Binding-site contacts:
Ligand atom O9 contacts residue HIS174 of chain 1.A at 3.8 Å.
Ligand atom C6 contacts residue GLU181 of chain 1.A at 4.2 Å.
Ligand atom O7 contacts residue GLU181 of chain 1.A at 4.2 Å.
Ligand atom O8 contacts residue LEU217 of chain 1.A at 4.0 Å.
Ligand atom C11 contacts residue GLY124 of chain 1.A at 3.4 Å.
Ligand atom O4 contacts residue ALA125 of chain 1.A at 4.0 Å.
Ligand atom C1 contacts residue SER127 of chain 1.A at 3.6 Å.
Ligand atom O1B contacts residue SER127 of chain 1.A at 3.7 Å.
Ligand atom C10 contacts residue TRP142 of chain 1.A at 3.9 Å (hydrophobic).
Ligand atom C6 contacts residue TRP142 of chain 1.A at 3.8 Å (hydrophobic).
Ligand atom C11 contacts residue ALA125 of chain 1.A at 3.8 Å (hydrophobic).
Ligand atom C9 contacts residue HIS174 of chain 1.A at 3.9 Å.
Ligand atom C10 contacts residue ALA125 of chain 1.A at 3.8 Å (hydrophobic).
Ligand atom O1A contacts residue THR126 of chain 1.A at 2.5 Å (h-bond).
Ligand atom O9 contacts residue GLY219 of chain 1.A at 4.3 Å.
Ligand atom O8 contacts residue TYR88 of chain 1.A at 3.4 Å.
Ligand atom C8 contacts residue TYR88 of chain 1.A at 4.1 Å (hydrophobic).
Ligand atom C1 contacts residue THR126 of chain 1.A at 3.7 Å.
Ligand atom O6 contacts residue THR126 of chain 1.A at 3.7 Å.
Ligand atom O8 contacts residue TRP142 of chain 1.A at 4.2 Å.
Ligand atom C4 contacts residue ALA125 of chain 1.A at 3.4 Å (hydrophobic).
Ligand atom C9 contacts residue GLU181 of chain 1.A at 3.2 Å.
Ligand atom C9 contacts residue TRP142 of chain 1.A at 4.1 Å (hydrophobic).
Ligand atom O9 contacts residue TYR88 of chain 1.A at 2.5 Å (h-bond).
Ligand atom O10 contacts residue LEU185 of chain 1.A at 3.2 Å.
Ligand atom C10 contacts residue LEU185 of chain 1.A at 4.3 Å (hydrophobic).
Ligand atom C6 contacts residue ALA125 of chain 1.A at 3.7 Å (hydrophobic).
Ligand atom O10 contacts residue TRP142 of chain 1.A at 4.1 Å.
Ligand atom O6 contacts residue ALA125 of chain 1.A at 3.9 Å.
Ligand atom N5 contacts residue ALA125 of chain 1.A at 2.8 Å (h-bond).
Ligand atom O1A contacts residue SER127 of chain 1.A at 2.7 Å (h-bond).
Ligand atom N5 contacts residue TRP142 of chain 1.A at 4.2 Å.
Ligand atom C8 contacts residue GLU181 of chain 1.A at 3.9 Å.
Ligand atom C5 contacts residue ALA125 of chain 1.A at 3.4 Å (hydrophobic).
Ligand atom C11 contacts residue TRP142 of chain 1.A at 4.0 Å (hydrophobic).
Ligand atom C9 contacts residue TYR88 of chain 1.A at 3.3 Å (hydrophobic).
Ligand atom C7 contacts residue TRP142 of chain 1.A at 4.1 Å (hydrophobic).
Ligand atom O4 contacts residue GLU181 of chain 1.A at 3.9 Å.
Ligand atom C11 contacts residue LEU144 of chain 1.A at 3.5 Å (hydrophobic).
Ligand atom O9 contacts residue GLU181 of chain 1.A at 3.0 Å (salt-bridge).

The small molecule below binds the protein below.
Small molecule (SMILES): CC(=O)N[C@H]1[C@H]([C@H](O)[C@H](O)CO)O[C@@](O[C@H]2[C@@H](O)[C@@H](CO)OC[C@@H]2O)(C(=O)O)C[C@@H]1O

Sequence of chain 1.A:
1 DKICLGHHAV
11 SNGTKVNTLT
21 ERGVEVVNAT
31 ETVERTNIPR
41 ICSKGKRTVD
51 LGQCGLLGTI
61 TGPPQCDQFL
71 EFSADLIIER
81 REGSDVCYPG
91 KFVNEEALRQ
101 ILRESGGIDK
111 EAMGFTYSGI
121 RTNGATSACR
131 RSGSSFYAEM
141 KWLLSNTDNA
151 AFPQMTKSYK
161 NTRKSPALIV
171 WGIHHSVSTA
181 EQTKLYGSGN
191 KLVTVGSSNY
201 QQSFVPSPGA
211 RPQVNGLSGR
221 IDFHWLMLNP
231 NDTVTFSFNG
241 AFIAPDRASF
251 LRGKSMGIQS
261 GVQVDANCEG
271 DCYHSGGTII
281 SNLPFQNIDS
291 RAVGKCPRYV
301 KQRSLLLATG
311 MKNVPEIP